The protein below binds the small molecule below.
Small molecule (SMILES): CC(=O)N[C@@H]1[C@@H](O)[C@H](O)[C@@H](CO)O[C@H]1O

Sequence of chain 1.C:
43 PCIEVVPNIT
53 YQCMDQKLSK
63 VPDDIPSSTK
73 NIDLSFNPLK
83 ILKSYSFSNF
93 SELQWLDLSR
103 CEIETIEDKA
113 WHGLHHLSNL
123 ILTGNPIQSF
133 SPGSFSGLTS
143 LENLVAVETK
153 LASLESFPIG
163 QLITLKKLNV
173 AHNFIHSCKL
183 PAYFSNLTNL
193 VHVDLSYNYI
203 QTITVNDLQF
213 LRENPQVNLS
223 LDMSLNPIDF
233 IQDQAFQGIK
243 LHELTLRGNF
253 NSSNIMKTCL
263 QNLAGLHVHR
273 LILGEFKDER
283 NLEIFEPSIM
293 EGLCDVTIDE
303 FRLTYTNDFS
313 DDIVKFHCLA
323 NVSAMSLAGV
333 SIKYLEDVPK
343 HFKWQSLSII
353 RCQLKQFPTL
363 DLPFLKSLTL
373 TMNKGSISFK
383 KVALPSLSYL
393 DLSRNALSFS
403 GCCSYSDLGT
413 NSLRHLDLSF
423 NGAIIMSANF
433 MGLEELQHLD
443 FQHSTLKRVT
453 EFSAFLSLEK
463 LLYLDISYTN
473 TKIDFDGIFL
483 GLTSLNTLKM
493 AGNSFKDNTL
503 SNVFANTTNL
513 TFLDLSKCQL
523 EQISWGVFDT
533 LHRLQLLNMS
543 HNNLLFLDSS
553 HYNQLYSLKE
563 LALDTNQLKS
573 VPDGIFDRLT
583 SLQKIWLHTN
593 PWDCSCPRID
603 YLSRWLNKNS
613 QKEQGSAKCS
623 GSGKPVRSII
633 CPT

Binding-site contacts:
Ligand atom C2 contacts residue LYS345 of chain 1.C at 4.0 Å.
Ligand atom O5 contacts residue ASN323 of chain 1.C at 2.3 Å (h-bond).
Ligand atom N2 contacts residue LYS345 of chain 1.C at 3.5 Å.
Ligand atom C7 contacts residue ASN323 of chain 1.C at 3.8 Å.
Ligand atom N2 contacts residue ASN323 of chain 1.C at 3.1 Å (h-bond).
Ligand atom C2 contacts residue ASN323 of chain 1.C at 2.6 Å.
Ligand atom C4 contacts residue ASN323 of chain 1.C at 4.2 Å.
Ligand atom C5 contacts residue ASN323 of chain 1.C at 3.6 Å.
Ligand atom C3 contacts residue ASN323 of chain 1.C at 3.9 Å.
Ligand atom C1 contacts residue ASN323 of chain 1.C at 1.4 Å.
Ligand atom O7 contacts residue ASN323 of chain 1.C at 4.0 Å.